This small molecule binds to this protein.
Small molecule (SMILES): CCCCCCCCC(=O)O

Binding-site contacts:
Ligand atom C5 contacts residue ILE140 of chain 1.B at 4.3 Å (hydrophobic).
Ligand atom C7 contacts residue SER141 of chain 1.B at 3.2 Å.
Ligand atom C4 contacts residue CYS84 of chain 1.B at 3.5 Å (hydrophobic).
Ligand atom O2 contacts residue CYS84 of chain 1.B at 3.6 Å.
Ligand atom C8 contacts residue KNA1 of chain 1.G at 3.1 Å.
Ligand atom C2 contacts residue ILE140 of chain 1.B at 4.4 Å (hydrophobic).
Ligand atom C4 contacts residue KNA1 of chain 1.G at 4.1 Å.
Ligand atom C9 contacts residue ILE140 of chain 1.B at 4.0 Å (hydrophobic).
Ligand atom C8 contacts residue SER141 of chain 1.B at 3.3 Å.
Ligand atom C6 contacts residue KNA1 of chain 1.G at 3.4 Å.
Ligand atom C9 contacts residue KNA1 of chain 1.G at 3.0 Å.
Ligand atom C8 contacts residue ARG87 of chain 1.B at 4.0 Å.
Ligand atom C3 contacts residue ILE140 of chain 1.B at 4.3 Å (hydrophobic).
Ligand atom O2 contacts residue MET163 of chain 1.B at 3.5 Å (h-bond).
Ligand atom C9 contacts residue SER141 of chain 1.B at 3.8 Å.
Ligand atom O1 contacts residue VAL138 of chain 1.B at 3.7 Å.
Ligand atom C7 contacts residue ILE140 of chain 1.B at 3.3 Å (hydrophobic).
Ligand atom C6 contacts residue ILE140 of chain 1.B at 4.1 Å (hydrophobic).
Ligand atom C9 contacts residue LEU139 of chain 1.B at 4.3 Å (hydrophobic).
Ligand atom C5 contacts residue KNA1 of chain 1.G at 4.3 Å.
Ligand atom C8 contacts residue ILE140 of chain 1.B at 4.2 Å (hydrophobic).
Ligand atom C4 contacts residue GLY83 of chain 1.B at 3.5 Å.
Ligand atom C2 contacts residue CYS84 of chain 1.B at 4.1 Å (hydrophobic).
Ligand atom C1 contacts residue ILE140 of chain 1.B at 4.2 Å (hydrophobic).
Ligand atom O1 contacts residue LEU152 of chain 1.B at 4.1 Å.
Ligand atom C1 contacts residue CYS84 of chain 1.B at 4.4 Å (hydrophobic).
Ligand atom C5 contacts residue CYS84 of chain 1.B at 4.3 Å (hydrophobic).
Ligand atom O1 contacts residue MET147 of chain 1.B at 4.1 Å.
Ligand atom C3 contacts residue CYS84 of chain 1.B at 3.9 Å (hydrophobic).
Ligand atom C9 contacts residue ARG87 of chain 1.B at 3.7 Å.
Ligand atom C1 contacts residue LEU152 of chain 1.B at 4.5 Å (hydrophobic).
Ligand atom O1 contacts residue ILE140 of chain 1.B at 3.3 Å.
Ligand atom C5 contacts residue GLY83 of chain 1.B at 4.1 Å.
Ligand atom C2 contacts residue ILE80 of chain 1.B at 4.3 Å (hydrophobic).
Ligand atom C6 contacts residue GLY83 of chain 1.B at 4.5 Å.
Ligand atom C7 contacts residue KNA1 of chain 1.G at 3.9 Å.

Sequence of chain 1.B:
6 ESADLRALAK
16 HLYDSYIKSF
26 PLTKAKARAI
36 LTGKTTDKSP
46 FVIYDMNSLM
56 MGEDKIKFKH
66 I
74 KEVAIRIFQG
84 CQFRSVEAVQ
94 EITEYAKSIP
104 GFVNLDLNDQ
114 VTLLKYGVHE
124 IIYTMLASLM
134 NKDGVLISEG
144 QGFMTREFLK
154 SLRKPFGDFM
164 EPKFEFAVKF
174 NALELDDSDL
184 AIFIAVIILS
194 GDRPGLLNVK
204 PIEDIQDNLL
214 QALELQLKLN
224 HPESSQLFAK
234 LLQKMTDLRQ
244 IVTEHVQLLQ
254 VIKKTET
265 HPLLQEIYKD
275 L